Sequence of chain 3.B:
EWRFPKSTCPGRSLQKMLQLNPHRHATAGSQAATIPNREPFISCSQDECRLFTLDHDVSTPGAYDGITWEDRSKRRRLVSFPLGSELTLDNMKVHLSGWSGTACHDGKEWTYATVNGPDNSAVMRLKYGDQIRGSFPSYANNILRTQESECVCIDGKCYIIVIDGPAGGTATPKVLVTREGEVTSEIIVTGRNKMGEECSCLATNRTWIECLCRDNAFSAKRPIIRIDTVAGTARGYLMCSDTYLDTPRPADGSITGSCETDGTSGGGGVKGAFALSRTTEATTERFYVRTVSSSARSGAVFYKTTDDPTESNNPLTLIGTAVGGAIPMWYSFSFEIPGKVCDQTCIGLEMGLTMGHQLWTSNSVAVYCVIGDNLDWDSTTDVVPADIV

A small-molecule ligand and the protein it binds are described below.
Small molecule (SMILES): CC(=O)N[C@@H]1[C@@H](O)[C@H](O)[C@@H](CO)O[C@H]1O

Binding-site contacts:
Ligand atom O5 contacts residue ASN220 of chain 3.B at 2.4 Å (h-bond).
Ligand atom O7 contacts residue ASN220 of chain 3.B at 3.8 Å.
Ligand atom C1 contacts residue THR222 of chain 3.B at 4.3 Å.
Ligand atom C1 contacts residue TRP223 of chain 3.B at 3.7 Å (hydrophobic).
Ligand atom C5 contacts residue ASN220 of chain 3.B at 3.7 Å.
Ligand atom O7 contacts residue GLU296 of chain 3.B at 3.6 Å.
Ligand atom C2 contacts residue GLU296 of chain 3.B at 3.8 Å.
Ligand atom C2 contacts residue TRP223 of chain 3.B at 4.4 Å (hydrophobic).
Ligand atom C3 contacts residue ASN220 of chain 3.B at 3.8 Å.
Ligand atom O7 contacts residue THR295 of chain 3.B at 4.0 Å.
Ligand atom C1 contacts residue ASN220 of chain 3.B at 1.4 Å.
Ligand atom C3 contacts residue THR222 of chain 3.B at 4.5 Å.
Ligand atom N2 contacts residue GLU296 of chain 3.B at 4.5 Å.
Ligand atom O5 contacts residue GLU296 of chain 3.B at 3.9 Å.
Ligand atom C2 contacts residue ASN220 of chain 3.B at 2.5 Å.
Ligand atom C8 contacts residue ARG221 of chain 3.B at 3.8 Å.
Ligand atom C2 contacts residue THR222 of chain 3.B at 4.2 Å.
Ligand atom C8 contacts residue THR295 of chain 3.B at 4.1 Å.
Ligand atom O4 contacts residue TRP223 of chain 3.B at 3.8 Å.
Ligand atom N2 contacts residue THR222 of chain 3.B at 3.4 Å (h-bond).
Ligand atom C7 contacts residue THR222 of chain 3.B at 4.2 Å.
Ligand atom C8 contacts residue THR222 of chain 3.B at 4.0 Å.
Ligand atom O5 contacts residue TRP223 of chain 3.B at 4.0 Å.
Ligand atom C1 contacts residue GLU296 of chain 3.B at 3.6 Å.
Ligand atom C7 contacts residue GLU296 of chain 3.B at 4.4 Å.
Ligand atom C5 contacts residue TRP223 of chain 3.B at 3.4 Å (hydrophobic).
Ligand atom C4 contacts residue ASN220 of chain 3.B at 4.2 Å.
Ligand atom N2 contacts residue ASN220 of chain 3.B at 2.9 Å (h-bond).
Ligand atom C6 contacts residue TRP223 of chain 3.B at 3.8 Å (hydrophobic).
Ligand atom C7 contacts residue THR295 of chain 3.B at 4.0 Å.
Ligand atom C3 contacts residue TRP223 of chain 3.B at 3.9 Å (hydrophobic).
Ligand atom C4 contacts residue TRP223 of chain 3.B at 3.9 Å (hydrophobic).
Ligand atom C7 contacts residue ASN220 of chain 3.B at 3.6 Å.